Sequence of chain 1.A:
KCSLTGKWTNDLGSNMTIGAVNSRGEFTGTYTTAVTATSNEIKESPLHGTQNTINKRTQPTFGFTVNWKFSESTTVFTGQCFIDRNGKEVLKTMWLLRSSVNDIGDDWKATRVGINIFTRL

Binding-site contacts:
Ligand atom C3 contacts residue SER16 of chain 1.C at 3.7 Å.
Ligand atom C22 contacts residue THR40 of chain 1.C at 3.7 Å.
Ligand atom C9 contacts residue TRP70 of chain 1.C at 3.6 Å (hydrophobic).
Ligand atom O3 contacts residue ASN12 of chain 1.C at 3.2 Å (h-bond).
Ligand atom C18 contacts residue ARG114 of chain 1.C at 3.8 Å.
Ligand atom C7 contacts residue VAL37 of chain 1.C at 3.7 Å (hydrophobic).
Ligand atom O3 contacts residue SER16 of chain 1.C at 2.7 Å (h-bond).
Ligand atom C11 contacts residue THR38 of chain 1.C at 3.2 Å.
Ligand atom C3 contacts residue TYR33 of chain 1.C at 3.4 Å (hydrophobic).
Ligand atom C13 contacts residue SER73 of chain 1.C at 3.5 Å.
Ligand atom C8 contacts residue TRP70 of chain 1.C at 3.6 Å (hydrophobic).
Ligand atom C17 contacts residue ALA39 of chain 1.C at 3.7 Å (hydrophobic).
Ligand atom N1 contacts residue LEU14 of chain 1.C at 3.8 Å.
Ligand atom C24 contacts residue SER101 of chain 1.C at 2.9 Å.
Ligand atom C3 contacts residue THR35 of chain 1.C at 3.8 Å.
Ligand atom C7 contacts residue TRP110 of chain 1.A at 3.5 Å (hydrophobic).
Ligand atom C13 contacts residue THR40 of chain 1.C at 3.8 Å.
Ligand atom C3 contacts residue ASN118 of chain 1.C at 3.8 Å.
Ligand atom C11 contacts residue ALA39 of chain 1.C at 3.7 Å (hydrophobic).
Ligand atom C6 contacts residue TRP97 of chain 1.C at 3.5 Å (hydrophobic).
Ligand atom C12 contacts residue THR38 of chain 1.C at 3.1 Å.
Ligand atom C12 contacts residue SER73 of chain 1.C at 3.6 Å.
Ligand atom C14 contacts residue THR40 of chain 1.C at 3.6 Å.
Ligand atom C16 contacts residue ALA39 of chain 1.C at 3.8 Å (hydrophobic).
Ligand atom O3 contacts residue TYR33 of chain 1.C at 2.7 Å (h-bond).
Ligand atom C23 contacts residue THR40 of chain 1.C at 3.3 Å.
Ligand atom C10 contacts residue THR38 of chain 1.C at 3.8 Å.
Ligand atom C18 contacts residue SER101 of chain 1.C at 3.2 Å.
Ligand atom O11 contacts residue THR38 of chain 1.C at 3.2 Å (h-bond).
Ligand atom C10 contacts residue PHE72 of chain 1.C at 3.8 Å (hydrophobic).
Ligand atom O11 contacts residue ALA39 of chain 1.C at 2.8 Å (h-bond).
Ligand atom C19 contacts residue SER101 of chain 1.C at 3.3 Å.
Ligand atom N1 contacts residue ASN118 of chain 1.C at 3.0 Å (h-bond).
Ligand atom C17 contacts residue SER75 of chain 1.C at 3.8 Å.
Ligand atom O3 contacts residue THR35 of chain 1.C at 3.8 Å.
Ligand atom C1 contacts residue THR38 of chain 1.C at 3.6 Å.
Ligand atom C6 contacts residue PHE79 of chain 1.C at 3.7 Å (hydrophobic).
Ligand atom C2 contacts residue TRP70 of chain 1.C at 3.8 Å (hydrophobic).
Ligand atom N2 contacts residue THR35 of chain 1.C at 3.0 Å (h-bond).
Ligand atom C8 contacts residue VAL37 of chain 1.C at 3.7 Å (hydrophobic).

A small-molecule ligand and the protein it binds are described below.
Small molecule (SMILES): C[C@@H]1NC(=O)N[C@@H]1CCCCCC(=O)c1ccc2ccc3cccc4ccc1c2c34

Sequence of chain 1.C:
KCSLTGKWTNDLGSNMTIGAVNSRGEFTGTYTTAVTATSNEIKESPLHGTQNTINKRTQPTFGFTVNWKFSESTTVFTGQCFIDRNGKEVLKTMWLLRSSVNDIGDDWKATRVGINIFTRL